This protein binds this small molecule.
Small molecule (SMILES): O=c1[nH]cnc2c1ncn2[C@@H]1O[C@H](COP(=O)(O)O)[C@@H](O)[C@H]1O

Binding-site contacts:
Ligand atom O1P contacts residue GLY328 of chain 1.E at 3.6 Å.
Ligand atom C2 contacts residue CYS331 of chain 1.E at 3.2 Å (hydrophobic).
Ligand atom O3' contacts residue SER68 of chain 1.E at 2.8 Å (h-bond).
Ligand atom O2P contacts residue SER388 of chain 1.E at 2.9 Å (h-bond).
Ligand atom O5' contacts residue GLY365 of chain 1.E at 3.6 Å.
Ligand atom O2P contacts residue GLY387 of chain 1.E at 2.9 Å (h-bond).
Ligand atom N7 contacts residue MET414 of chain 1.E at 2.9 Å (h-bond).
Ligand atom O6 contacts residue SER416 of chain 1.E at 3.7 Å.
Ligand atom O3P contacts residue SER329 of chain 1.E at 3.5 Å.
Ligand atom O2' contacts residue ARG322 of chain 1.E at 3.2 Å (salt-bridge).
Ligand atom N7 contacts residue GLY413 of chain 1.E at 3.4 Å.
Ligand atom C5 contacts residue ILE330 of chain 1.E at 3.5 Å (hydrophobic).
Ligand atom O6 contacts residue GLY442 of chain 1.E at 3.4 Å.
Ligand atom C3' contacts residue SER68 of chain 1.E at 3.2 Å.
Ligand atom O3P contacts residue TYR411 of chain 1.E at 2.5 Å (h-bond).
Ligand atom N3 contacts residue CYS331 of chain 1.E at 3.7 Å.
Ligand atom C6 contacts residue GLY413 of chain 1.E at 3.7 Å.
Ligand atom O1P contacts residue SER329 of chain 1.E at 2.9 Å (h-bond).
Ligand atom N1 contacts residue GLN441 of chain 1.E at 3.0 Å (h-bond).
Ligand atom O1P contacts residue GLY366 of chain 1.E at 3.3 Å (h-bond).
Ligand atom C4 contacts residue NAD1 of chain 1.BA at 3.5 Å.
Ligand atom C4' contacts residue ASP364 of chain 1.E at 3.4 Å.
Ligand atom O6 contacts residue GLY413 of chain 1.E at 3.1 Å.
Ligand atom N3 contacts residue NAD1 of chain 1.BA at 3.2 Å.
Ligand atom C2 contacts residue GLN441 of chain 1.E at 3.6 Å.
Ligand atom C3' contacts residue ASP364 of chain 1.E at 3.4 Å.
Ligand atom O6 contacts residue MET414 of chain 1.E at 3.1 Å (h-bond).
Ligand atom C2' contacts residue ARG322 of chain 1.E at 3.5 Å.
Ligand atom O6 contacts residue GLY415 of chain 1.E at 2.8 Å (h-bond).
Ligand atom C4 contacts residue ILE330 of chain 1.E at 3.5 Å (hydrophobic).
Ligand atom O3' contacts residue ARG322 of chain 1.E at 3.0 Å (salt-bridge).
Ligand atom O3' contacts residue ASP364 of chain 1.E at 2.5 Å (salt-bridge).
Ligand atom C5 contacts residue MET414 of chain 1.E at 3.7 Å (hydrophobic).
Ligand atom N1 contacts residue NAD1 of chain 1.BA at 3.6 Å.
Ligand atom O3' contacts residue MET385 of chain 1.E at 3.7 Å.
Ligand atom O3P contacts residue SER388 of chain 1.E at 3.5 Å (h-bond).
Ligand atom O2' contacts residue ASP364 of chain 1.E at 2.8 Å (salt-bridge).
Ligand atom O2' contacts residue NAD1 of chain 1.BA at 3.6 Å (h-bond).
Ligand atom C2 contacts residue NAD1 of chain 1.BA at 3.2 Å.
Ligand atom P contacts residue TYR411 of chain 1.E at 3.6 Å.

Sequence of chain 1.E:
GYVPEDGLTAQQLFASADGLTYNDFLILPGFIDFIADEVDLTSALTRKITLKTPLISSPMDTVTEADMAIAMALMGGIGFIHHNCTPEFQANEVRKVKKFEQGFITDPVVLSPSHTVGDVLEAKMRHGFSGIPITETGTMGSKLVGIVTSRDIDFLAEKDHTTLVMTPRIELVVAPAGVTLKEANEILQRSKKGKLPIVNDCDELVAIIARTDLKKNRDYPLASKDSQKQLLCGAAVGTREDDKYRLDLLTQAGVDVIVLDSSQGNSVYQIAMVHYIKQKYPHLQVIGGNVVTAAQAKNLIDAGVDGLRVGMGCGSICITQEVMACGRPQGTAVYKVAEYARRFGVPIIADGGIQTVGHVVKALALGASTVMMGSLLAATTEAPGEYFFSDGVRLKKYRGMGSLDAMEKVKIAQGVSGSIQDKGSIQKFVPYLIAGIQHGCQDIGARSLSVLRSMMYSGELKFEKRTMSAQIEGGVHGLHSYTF